The small molecule below binds the protein below.
Small molecule (SMILES): O=[N+]([O-])c1ccc(O)c(O)c1

Sequence of chain 6.A:
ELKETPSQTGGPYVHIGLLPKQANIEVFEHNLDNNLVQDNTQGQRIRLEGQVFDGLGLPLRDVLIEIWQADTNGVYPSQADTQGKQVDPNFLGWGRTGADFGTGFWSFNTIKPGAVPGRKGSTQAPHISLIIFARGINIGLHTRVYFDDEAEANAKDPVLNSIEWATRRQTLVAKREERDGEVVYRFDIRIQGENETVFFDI

Binding-site contacts:
Ligand atom C6 contacts residue ILE192 of chain 6.B at 4.2 Å (hydrophobic).
Ligand atom C1 contacts residue TYR148 of chain 6.B at 4.2 Å (hydrophobic).
Ligand atom O8 contacts residue HIS163 of chain 6.B at 3.2 Å (h-bond).
Ligand atom O7 contacts residue TYR109 of chain 6.B at 3.6 Å.
Ligand atom C6 contacts residue TRP150 of chain 6.B at 4.3 Å (hydrophobic).
Ligand atom O10 contacts residue TYR148 of chain 6.B at 3.4 Å.
Ligand atom C4 contacts residue PRO19 of chain 6.A at 3.8 Å (hydrophobic).
Ligand atom N9 contacts residue TYR148 of chain 6.B at 3.6 Å.
Ligand atom C6 contacts residue TYR148 of chain 6.B at 4.1 Å (hydrophobic).
Ligand atom O8 contacts residue FE1 of chain 6.C at 2.0 Å.
Ligand atom C3 contacts residue FE1 of chain 6.C at 4.1 Å.
Ligand atom O10 contacts residue TYR20 of chain 6.A at 3.1 Å (h-bond).
Ligand atom C2 contacts residue TYR148 of chain 6.B at 4.2 Å (hydrophobic).
Ligand atom C2 contacts residue HIS163 of chain 6.B at 4.2 Å.
Ligand atom C2 contacts residue TYR20 of chain 6.A at 4.2 Å (hydrophobic).
Ligand atom N9 contacts residue PRO19 of chain 6.A at 3.4 Å.
Ligand atom O11 contacts residue PRO19 of chain 6.A at 3.9 Å.
Ligand atom C2 contacts residue FE1 of chain 6.C at 2.8 Å.
Ligand atom C3 contacts residue PRO19 of chain 6.A at 3.6 Å (hydrophobic).
Ligand atom N9 contacts residue TYR20 of chain 6.A at 4.3 Å.
Ligand atom O8 contacts residue HIS161 of chain 6.B at 4.2 Å.
Ligand atom O7 contacts residue HIS163 of chain 6.B at 3.6 Å.
Ligand atom C1 contacts residue FE1 of chain 6.C at 2.8 Å.
Ligand atom C1 contacts residue TYR109 of chain 6.B at 4.1 Å (hydrophobic).
Ligand atom O10 contacts residue PRO19 of chain 6.A at 3.1 Å.
Ligand atom O8 contacts residue TYR20 of chain 6.A at 3.7 Å.
Ligand atom C3 contacts residue TYR20 of chain 6.A at 3.6 Å (hydrophobic).
Ligand atom C6 contacts residue FE1 of chain 6.C at 4.1 Å.
Ligand atom O11 contacts residue TRP150 of chain 6.B at 3.5 Å.
Ligand atom C5 contacts residue TYR148 of chain 6.B at 3.9 Å (hydrophobic).
Ligand atom C3 contacts residue TYR148 of chain 6.B at 3.8 Å (hydrophobic).
Ligand atom C4 contacts residue TYR148 of chain 6.B at 3.6 Å (hydrophobic).
Ligand atom O7 contacts residue FE1 of chain 6.C at 2.1 Å.
Ligand atom C6 contacts residue SER158 of chain 6.B at 4.0 Å.
Ligand atom C2 contacts residue TYR109 of chain 6.B at 3.8 Å (hydrophobic).
Ligand atom O7 contacts residue HIS161 of chain 6.B at 2.8 Å (h-bond).
Ligand atom C1 contacts residue HIS161 of chain 6.B at 4.0 Å.
Ligand atom O8 contacts residue TYR109 of chain 6.B at 2.8 Å (h-bond).
Ligand atom N9 contacts residue TRP150 of chain 6.B at 4.0 Å.
Ligand atom C5 contacts residue TRP150 of chain 6.B at 3.6 Å (hydrophobic).

Sequence of chain 6.B:
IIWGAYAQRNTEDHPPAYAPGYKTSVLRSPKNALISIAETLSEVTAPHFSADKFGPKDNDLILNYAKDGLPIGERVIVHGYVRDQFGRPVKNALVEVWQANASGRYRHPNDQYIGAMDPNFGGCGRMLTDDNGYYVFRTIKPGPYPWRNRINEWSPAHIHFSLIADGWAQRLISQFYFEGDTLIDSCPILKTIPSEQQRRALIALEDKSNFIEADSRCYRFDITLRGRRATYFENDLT